This protein binds this small molecule.
Small molecule (SMILES): CCC1=C(C)C2=Cc3c(CC)c(C)c4n3[Rh]35<-N2=C1C=c1c(C)c(CCC(=O)O)c(n13)=CC1=N->5C(=C4)C(C)=C1CCC(=O)O

Binding-site contacts:
Ligand atom CMB contacts residue THR346 of chain 1.B at 3.4 Å.
Ligand atom NA contacts residue DMS1 of chain 1.H at 3.1 Å (h-bond).
Ligand atom CAB contacts residue THR287 of chain 1.B at 3.5 Å.
Ligand atom NC contacts residue CYS419 of chain 1.B at 2.9 Å (h-bond).
Ligand atom ND contacts residue CYS419 of chain 1.B at 3.1 Å (h-bond).
Ligand atom RH contacts residue CYS419 of chain 1.B at 2.2 Å.
Ligand atom C1C contacts residue DMS1 of chain 1.H at 3.4 Å.
Ligand atom CGA contacts residue LYS88 of chain 1.B at 3.3 Å.
Ligand atom O2A contacts residue PHE350 of chain 1.B at 3.0 Å.
Ligand atom O1D contacts residue TRP115 of chain 1.B at 3.5 Å (h-bond).
Ligand atom RH contacts residue DMS1 of chain 1.H at 2.3 Å.
Ligand atom O2D contacts residue TRP115 of chain 1.B at 2.8 Å (h-bond).
Ligand atom C4B contacts residue DMS1 of chain 1.H at 3.5 Å.
Ligand atom O1D contacts residue ARG417 of chain 1.B at 2.8 Å (salt-bridge).
Ligand atom C4D contacts residue CYS419 of chain 1.B at 3.5 Å (hydrophobic).
Ligand atom CMA contacts residue GLY413 of chain 1.B at 3.5 Å.
Ligand atom CGA contacts residue PHE350 of chain 1.B at 3.5 Å (hydrophobic).
Ligand atom NB contacts residue CYS419 of chain 1.B at 3.0 Å (h-bond).
Ligand atom C1C contacts residue CYS419 of chain 1.B at 3.5 Å (hydrophobic).
Ligand atom C3B contacts residue THR287 of chain 1.B at 3.4 Å.
Ligand atom CHA contacts residue CYS419 of chain 1.B at 3.4 Å (hydrophobic).
Ligand atom CGD contacts residue LEU105 of chain 1.B at 3.2 Å (hydrophobic).
Ligand atom C4B contacts residue THR287 of chain 1.B at 3.5 Å.
Ligand atom C1A contacts residue CYS419 of chain 1.B at 3.5 Å (hydrophobic).
Ligand atom NB contacts residue DMS1 of chain 1.H at 3.1 Å (h-bond).
Ligand atom O1D contacts residue LEU105 of chain 1.B at 2.8 Å (h-bond).
Ligand atom CHC contacts residue DMS1 of chain 1.H at 3.6 Å.
Ligand atom NA contacts residue CYS419 of chain 1.B at 3.1 Å.
Ligand atom NC contacts residue DMS1 of chain 1.H at 3.1 Å (h-bond).
Ligand atom CMD contacts residue ILE420 of chain 1.B at 3.4 Å (hydrophobic).
Ligand atom CHB contacts residue PRO411 of chain 1.B at 3.6 Å (hydrophobic).
Ligand atom C4A contacts residue DMS1 of chain 1.H at 3.5 Å.
Ligand atom ND contacts residue DMS1 of chain 1.H at 3.1 Å (h-bond).
Ligand atom C4C contacts residue ALA283 of chain 1.B at 3.4 Å (hydrophobic).
Ligand atom CBD contacts residue ALA418 of chain 1.B at 3.3 Å (hydrophobic).
Ligand atom C3C contacts residue ALA283 of chain 1.B at 3.5 Å (hydrophobic).
Ligand atom C4B contacts residue CYS419 of chain 1.B at 3.5 Å (hydrophobic).
Ligand atom O2D contacts residue LEU105 of chain 1.B at 3.5 Å (h-bond).
Ligand atom CMC contacts residue THR288 of chain 1.B at 3.3 Å.
Ligand atom O1A contacts residue LYS88 of chain 1.B at 2.8 Å (salt-bridge).

Sequence of chain 1.B:
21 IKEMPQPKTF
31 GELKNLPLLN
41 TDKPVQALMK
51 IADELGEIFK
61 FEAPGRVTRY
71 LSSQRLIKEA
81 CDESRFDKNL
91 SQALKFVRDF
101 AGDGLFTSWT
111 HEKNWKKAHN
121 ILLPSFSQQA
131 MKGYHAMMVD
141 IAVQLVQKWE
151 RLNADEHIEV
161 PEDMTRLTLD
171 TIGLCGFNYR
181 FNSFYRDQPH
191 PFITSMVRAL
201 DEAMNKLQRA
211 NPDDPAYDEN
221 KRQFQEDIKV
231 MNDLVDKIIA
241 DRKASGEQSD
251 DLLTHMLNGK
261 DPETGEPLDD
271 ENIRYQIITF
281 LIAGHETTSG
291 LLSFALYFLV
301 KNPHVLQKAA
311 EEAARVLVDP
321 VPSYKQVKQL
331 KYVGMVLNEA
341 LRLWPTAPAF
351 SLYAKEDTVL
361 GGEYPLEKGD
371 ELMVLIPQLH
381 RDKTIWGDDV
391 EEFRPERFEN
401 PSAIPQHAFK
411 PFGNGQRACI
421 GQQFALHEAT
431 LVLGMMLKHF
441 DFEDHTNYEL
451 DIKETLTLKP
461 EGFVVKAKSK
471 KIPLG